The protein below binds the small molecule below.
Small molecule (SMILES): Cn1c(=O)[nH]c2c(=O)[nH]c(=O)[nH]c21

Sequence of chain 3.A:
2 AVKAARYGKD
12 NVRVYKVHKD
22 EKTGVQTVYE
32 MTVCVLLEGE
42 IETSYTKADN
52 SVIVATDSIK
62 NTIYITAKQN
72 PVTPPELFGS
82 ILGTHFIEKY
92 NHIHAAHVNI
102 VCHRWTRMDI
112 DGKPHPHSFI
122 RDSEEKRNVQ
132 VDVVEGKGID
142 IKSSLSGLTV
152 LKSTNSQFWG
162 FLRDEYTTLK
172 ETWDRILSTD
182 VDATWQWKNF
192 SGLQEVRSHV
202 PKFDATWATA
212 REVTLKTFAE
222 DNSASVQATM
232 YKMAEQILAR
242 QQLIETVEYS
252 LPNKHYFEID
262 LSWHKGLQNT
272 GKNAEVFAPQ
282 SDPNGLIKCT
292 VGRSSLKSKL

Binding-site contacts:
Ligand atom N9 contacts residue PHE159 of chain 3.A at 3.4 Å.
Ligand atom N9 contacts residue XDS1 of chain 3.B at 0.1 Å (h-bond).
Ligand atom C10 contacts residue ARG176 of chain 3.A at 3.4 Å.
Ligand atom O8 contacts residue ALA56 of chain 1.A at 3.5 Å.
Ligand atom O8 contacts residue THR57 of chain 1.A at 3.3 Å (h-bond).
Ligand atom N7 contacts residue ALA56 of chain 1.A at 3.5 Å.
Ligand atom O8 contacts residue XDS1 of chain 3.B at 0.2 Å (h-bond).
Ligand atom O6 contacts residue GLN228 of chain 3.A at 2.9 Å (h-bond).
Ligand atom O2 contacts residue SER226 of chain 3.A at 3.5 Å.
Ligand atom N1 contacts residue XDS1 of chain 3.B at 0.2 Å (h-bond).
Ligand atom O6 contacts residue ILE54 of chain 1.A at 3.5 Å.
Ligand atom N7 contacts residue XDS1 of chain 3.B at 0.4 Å (h-bond).
Ligand atom C4 contacts residue OXY1 of chain 3.D at 3.3 Å.
Ligand atom C4 contacts residue XDS1 of chain 3.B at 0.3 Å.
Ligand atom C5 contacts residue PHE159 of chain 3.A at 3.3 Å (hydrophobic).
Ligand atom C4 contacts residue PHE159 of chain 3.A at 3.3 Å (hydrophobic).
Ligand atom N1 contacts residue GLN228 of chain 3.A at 3.0 Å (h-bond).
Ligand atom C5 contacts residue XDS1 of chain 3.B at 0.6 Å.
Ligand atom O8 contacts residue LEU170 of chain 3.A at 3.5 Å.
Ligand atom N7 contacts residue THR57 of chain 1.A at 2.8 Å (h-bond).
Ligand atom C2 contacts residue PHE159 of chain 3.A at 3.6 Å (hydrophobic).
Ligand atom N3 contacts residue XDS1 of chain 3.B at 0.1 Å (h-bond).
Ligand atom O8 contacts residue ASP58 of chain 1.A at 2.8 Å (salt-bridge).
Ligand atom O2 contacts residue ARG176 of chain 3.A at 2.9 Å (salt-bridge).
Ligand atom O2 contacts residue VAL227 of chain 3.A at 2.9 Å (h-bond).
Ligand atom C2 contacts residue XDS1 of chain 3.B at 0.1 Å.
Ligand atom C6 contacts residue XDS1 of chain 3.B at 0.1 Å.
Ligand atom N9 contacts residue OXY1 of chain 3.D at 3.3 Å (h-bond).
Ligand atom N3 contacts residue ASN254 of chain 3.A at 3.3 Å (h-bond).
Ligand atom N1 contacts residue PHE159 of chain 3.A at 3.5 Å.
Ligand atom C6 contacts residue OXY1 of chain 3.D at 3.4 Å.
Ligand atom C8 contacts residue OXY1 of chain 3.D at 3.5 Å.
Ligand atom C5 contacts residue OXY1 of chain 3.D at 3.2 Å.
Ligand atom C10 contacts residue XDS1 of chain 3.B at 0.1 Å.
Ligand atom N3 contacts residue ARG176 of chain 3.A at 3.0 Å (salt-bridge).
Ligand atom C8 contacts residue THR57 of chain 1.A at 3.3 Å.
Ligand atom C8 contacts residue XDS1 of chain 3.B at 0.2 Å.
Ligand atom C6 contacts residue PHE159 of chain 3.A at 3.4 Å (hydrophobic).
Ligand atom O2 contacts residue XDS1 of chain 3.B at 0.1 Å (h-bond).
Ligand atom O6 contacts residue XDS1 of chain 3.B at 0.3 Å (h-bond).

Sequence of chain 1.A:
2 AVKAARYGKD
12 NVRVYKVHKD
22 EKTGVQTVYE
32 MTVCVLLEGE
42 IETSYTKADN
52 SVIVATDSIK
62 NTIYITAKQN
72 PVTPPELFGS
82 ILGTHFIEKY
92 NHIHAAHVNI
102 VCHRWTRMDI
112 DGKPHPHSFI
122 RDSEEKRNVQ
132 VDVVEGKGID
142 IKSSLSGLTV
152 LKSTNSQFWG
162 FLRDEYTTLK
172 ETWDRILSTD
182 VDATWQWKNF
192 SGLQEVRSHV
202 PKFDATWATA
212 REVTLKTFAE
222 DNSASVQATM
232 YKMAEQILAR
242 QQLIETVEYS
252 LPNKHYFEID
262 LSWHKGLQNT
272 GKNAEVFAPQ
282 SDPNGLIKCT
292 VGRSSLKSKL